Binding-site contacts:
Ligand atom O6 contacts residue HIS158 of chain 44.A at 4.2 Å.
Ligand atom C1 contacts residue HIS158 of chain 44.A at 4.1 Å.
Ligand atom C7 contacts residue ASN153 of chain 44.A at 4.1 Å.
Ligand atom C4 contacts residue ASN153 of chain 44.A at 4.2 Å.
Ligand atom C6 contacts residue HIS158 of chain 44.A at 4.2 Å.
Ligand atom C5 contacts residue THR155 of chain 44.A at 4.0 Å.
Ligand atom C5 contacts residue HIS158 of chain 44.A at 4.4 Å.
Ligand atom O6 contacts residue HIS149 of chain 44.A at 3.2 Å.
Ligand atom C1 contacts residue HIS149 of chain 44.A at 3.5 Å.
Ligand atom N2 contacts residue HIS149 of chain 44.A at 4.3 Å.
Ligand atom C8 contacts residue ASN153 of chain 44.A at 4.4 Å.
Ligand atom C2 contacts residue HIS149 of chain 44.A at 3.5 Å.
Ligand atom O5 contacts residue ASN153 of chain 44.A at 2.2 Å (h-bond).
Ligand atom O5 contacts residue HIS158 of chain 44.A at 3.4 Å.
Ligand atom C3 contacts residue ASN153 of chain 44.A at 3.9 Å.
Ligand atom C2 contacts residue ASN153 of chain 44.A at 2.6 Å.
Ligand atom C6 contacts residue GLY156 of chain 44.A at 4.0 Å.
Ligand atom O5 contacts residue GLY156 of chain 44.A at 4.2 Å.
Ligand atom O5 contacts residue HIS149 of chain 44.A at 3.6 Å.
Ligand atom C7 contacts residue HIS149 of chain 44.A at 4.3 Å.
Ligand atom C4 contacts residue HIS149 of chain 44.A at 3.4 Å.
Ligand atom C6 contacts residue HIS149 of chain 44.A at 4.3 Å.
Ligand atom C5 contacts residue HIS149 of chain 44.A at 3.6 Å.
Ligand atom C8 contacts residue GLY102 of chain 30.A at 3.6 Å.
Ligand atom C1 contacts residue ASN153 of chain 44.A at 1.4 Å.
Ligand atom O4 contacts residue HIS149 of chain 44.A at 4.3 Å.
Ligand atom O7 contacts residue HIS149 of chain 44.A at 3.3 Å.
Ligand atom C5 contacts residue GLY156 of chain 44.A at 4.3 Å.
Ligand atom O5 contacts residue THR155 of chain 44.A at 3.4 Å (h-bond).
Ligand atom C1 contacts residue THR155 of chain 44.A at 3.3 Å.
Ligand atom C3 contacts residue HIS149 of chain 44.A at 4.0 Å.
Ligand atom C5 contacts residue ASN153 of chain 44.A at 3.6 Å.
Ligand atom O3 contacts residue HIS149 of chain 44.A at 4.0 Å.
Ligand atom N2 contacts residue ASN153 of chain 44.A at 3.1 Å (h-bond).

Sequence of chain 30.A:
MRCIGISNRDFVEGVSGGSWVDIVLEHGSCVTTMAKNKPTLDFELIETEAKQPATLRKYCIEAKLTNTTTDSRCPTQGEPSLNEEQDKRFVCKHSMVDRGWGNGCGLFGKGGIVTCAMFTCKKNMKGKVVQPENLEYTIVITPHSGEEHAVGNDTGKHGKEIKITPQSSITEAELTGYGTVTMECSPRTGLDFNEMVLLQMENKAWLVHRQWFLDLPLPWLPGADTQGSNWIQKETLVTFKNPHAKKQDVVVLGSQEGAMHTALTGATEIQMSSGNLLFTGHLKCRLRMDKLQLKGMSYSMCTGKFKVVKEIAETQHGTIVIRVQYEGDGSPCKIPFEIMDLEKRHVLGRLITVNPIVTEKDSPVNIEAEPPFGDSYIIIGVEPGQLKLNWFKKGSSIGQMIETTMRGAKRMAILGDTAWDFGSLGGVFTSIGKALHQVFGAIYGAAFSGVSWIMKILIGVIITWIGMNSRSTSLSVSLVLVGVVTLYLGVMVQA

This small molecule binds to this protein.
Small molecule (SMILES): CC(=O)N[C@H]1[C@H](O[C@H]2[C@H](O)[C@@H](NC(C)=O)CO[C@@H]2CO)O[C@H](CO)[C@@H](O)[C@@H]1O

Sequence of chain 44.A:
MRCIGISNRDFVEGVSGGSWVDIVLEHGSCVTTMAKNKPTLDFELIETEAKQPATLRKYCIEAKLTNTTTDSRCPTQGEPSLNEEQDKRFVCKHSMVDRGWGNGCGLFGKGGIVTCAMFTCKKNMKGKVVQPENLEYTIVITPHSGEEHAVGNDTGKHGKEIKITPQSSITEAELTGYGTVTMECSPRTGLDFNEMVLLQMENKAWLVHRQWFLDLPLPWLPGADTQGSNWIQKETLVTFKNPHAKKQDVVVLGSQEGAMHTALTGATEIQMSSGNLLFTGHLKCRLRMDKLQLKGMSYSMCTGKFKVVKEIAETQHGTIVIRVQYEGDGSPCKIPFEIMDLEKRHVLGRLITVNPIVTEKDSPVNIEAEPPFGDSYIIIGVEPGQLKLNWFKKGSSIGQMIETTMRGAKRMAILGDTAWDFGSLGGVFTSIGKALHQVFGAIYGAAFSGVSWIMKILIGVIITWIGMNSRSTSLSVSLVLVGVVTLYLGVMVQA